Sequence of chain 1.B:
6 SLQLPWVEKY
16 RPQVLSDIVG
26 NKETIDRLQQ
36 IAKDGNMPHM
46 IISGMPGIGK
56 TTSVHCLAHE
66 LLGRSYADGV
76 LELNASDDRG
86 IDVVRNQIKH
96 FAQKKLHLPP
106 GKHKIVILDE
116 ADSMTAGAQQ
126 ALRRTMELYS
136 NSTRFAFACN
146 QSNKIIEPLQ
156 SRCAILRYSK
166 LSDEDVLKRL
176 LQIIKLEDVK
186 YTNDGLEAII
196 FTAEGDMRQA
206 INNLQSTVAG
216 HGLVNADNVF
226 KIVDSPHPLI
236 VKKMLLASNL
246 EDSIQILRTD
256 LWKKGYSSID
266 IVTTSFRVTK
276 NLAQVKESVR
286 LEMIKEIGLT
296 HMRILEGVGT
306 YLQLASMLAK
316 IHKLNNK

The small molecule below binds the protein below.
Small molecule (SMILES): Nc1ncnc2c1ncn2[C@@H]1O[C@H](COP(=O)(O)OP(=O)(O)OP(O)(O)=S)[C@@H](O)[C@H]1O

Sequence of chain 1.C:
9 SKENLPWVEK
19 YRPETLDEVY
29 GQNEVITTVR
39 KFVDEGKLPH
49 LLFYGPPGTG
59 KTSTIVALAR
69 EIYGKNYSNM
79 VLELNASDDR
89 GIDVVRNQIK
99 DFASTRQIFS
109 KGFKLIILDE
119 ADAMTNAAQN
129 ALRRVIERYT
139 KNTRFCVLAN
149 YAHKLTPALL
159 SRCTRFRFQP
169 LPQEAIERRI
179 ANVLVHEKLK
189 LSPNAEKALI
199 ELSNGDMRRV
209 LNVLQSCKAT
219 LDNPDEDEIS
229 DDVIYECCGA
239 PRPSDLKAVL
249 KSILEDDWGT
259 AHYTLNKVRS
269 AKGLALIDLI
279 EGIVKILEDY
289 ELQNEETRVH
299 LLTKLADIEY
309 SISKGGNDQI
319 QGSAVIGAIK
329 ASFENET

Binding-site contacts:
Ligand atom O3B contacts residue PRO51 of chain 1.B at 3.4 Å.
Ligand atom O3B contacts residue GLY52 of chain 1.B at 2.6 Å (h-bond).
Ligand atom O1A contacts residue ARG16 of chain 1.B at 2.6 Å (salt-bridge).
Ligand atom O2B contacts residue LYS55 of chain 1.B at 2.9 Å (salt-bridge).
Ligand atom S1G contacts residue ARG203 of chain 1.B at 2.7 Å (salt-bridge).
Ligand atom PB contacts residue GLY52 of chain 1.B at 3.4 Å.
Ligand atom O2A contacts residue GLY54 of chain 1.B at 3.2 Å.
Ligand atom O2A contacts residue LYS55 of chain 1.B at 3.4 Å (salt-bridge).
Ligand atom O2B contacts residue GLY54 of chain 1.B at 2.7 Å (h-bond).
Ligand atom C4 contacts residue MET202 of chain 1.B at 3.4 Å (hydrophobic).
Ligand atom O3A contacts residue ARG203 of chain 1.B at 3.5 Å (salt-bridge).
Ligand atom O2' contacts residue TYR15 of chain 1.B at 3.3 Å (h-bond).
Ligand atom O1B contacts residue THR56 of chain 1.B at 3.0 Å (h-bond).
Ligand atom O3A contacts residue GLY52 of chain 1.B at 3.4 Å.
Ligand atom O2G contacts residue MG1 of chain 1.O at 2.1 Å.
Ligand atom O3G contacts residue ARG131 of chain 1.C at 3.4 Å (salt-bridge).
Ligand atom O2B contacts residue GLY52 of chain 1.B at 3.3 Å (h-bond).
Ligand atom C5' contacts residue ARG16 of chain 1.B at 3.4 Å.
Ligand atom O1B contacts residue MG1 of chain 1.O at 3.0 Å.
Ligand atom N6 contacts residue VAL24 of chain 1.B at 2.3 Å (h-bond).
Ligand atom O1A contacts residue MG1 of chain 1.O at 3.5 Å.
Ligand atom PG contacts residue MG1 of chain 1.O at 3.5 Å.
Ligand atom O2A contacts residue THR57 of chain 1.B at 3.4 Å (h-bond).
Ligand atom N7 contacts residue ILE53 of chain 1.B at 3.1 Å.
Ligand atom PG contacts residue LYS55 of chain 1.B at 3.5 Å.
Ligand atom O2B contacts residue ILE53 of chain 1.B at 2.9 Å (h-bond).
Ligand atom C3' contacts residue VAL12 of chain 1.B at 3.3 Å (hydrophobic).
Ligand atom N7 contacts residue GLY54 of chain 1.B at 3.2 Å (h-bond).
Ligand atom O3B contacts residue LYS55 of chain 1.B at 3.0 Å (salt-bridge).
Ligand atom O2G contacts residue THR56 of chain 1.B at 3.3 Å (h-bond).
Ligand atom O3' contacts residue VAL12 of chain 1.B at 2.3 Å (h-bond).
Ligand atom N1 contacts residue VAL24 of chain 1.B at 3.2 Å (h-bond).
Ligand atom O3G contacts residue ASN145 of chain 1.B at 2.5 Å (h-bond).
Ligand atom O2' contacts residue PRO17 of chain 1.B at 3.2 Å.
Ligand atom N9 contacts residue MET202 of chain 1.B at 3.4 Å.
Ligand atom C8 contacts residue GLY54 of chain 1.B at 3.5 Å.
Ligand atom O3G contacts residue LYS55 of chain 1.B at 2.9 Å (salt-bridge).
Ligand atom N6 contacts residue ILE23 of chain 1.B at 3.4 Å.
Ligand atom O2A contacts residue THR56 of chain 1.B at 3.4 Å (h-bond).
Ligand atom S1G contacts residue ARG160 of chain 1.C at 3.1 Å (salt-bridge).